Sequence of chain 1.B:
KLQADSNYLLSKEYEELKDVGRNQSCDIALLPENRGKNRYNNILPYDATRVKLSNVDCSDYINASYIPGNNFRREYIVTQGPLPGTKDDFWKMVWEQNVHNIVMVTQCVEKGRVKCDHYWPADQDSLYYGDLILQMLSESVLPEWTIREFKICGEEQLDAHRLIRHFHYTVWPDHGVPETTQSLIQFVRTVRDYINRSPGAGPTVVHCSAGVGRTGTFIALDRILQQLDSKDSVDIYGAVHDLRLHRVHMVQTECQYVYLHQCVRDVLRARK

Binding-site contacts:
Ligand atom O8 contacts residue ASP194 of chain 1.B at 3.3 Å (salt-bridge).
Ligand atom C19 contacts residue ALA230 of chain 1.B at 3.8 Å (hydrophobic).
Ligand atom O20 contacts residue TYR57 of chain 1.B at 3.9 Å.
Ligand atom C13 contacts residue ILE60 of chain 1.B at 3.9 Å (hydrophobic).
Ligand atom C6 contacts residue ASP194 of chain 1.B at 3.0 Å.
Ligand atom C15 contacts residue HIS269 of chain 1.B at 3.6 Å.
Ligand atom C5 contacts residue GLN272 of chain 1.B at 4.0 Å.
Ligand atom O7 contacts residue CYS228 of chain 1.B at 3.5 Å (h-bond).
Ligand atom C3 contacts residue ALA230 of chain 1.B at 3.4 Å (hydrophobic).
Ligand atom C9 contacts residue ALA230 of chain 1.B at 3.9 Å (hydrophobic).
Ligand atom C18 contacts residue TYR57 of chain 1.B at 3.8 Å (hydrophobic).
Ligand atom C4 contacts residue ALA230 of chain 1.B at 3.4 Å (hydrophobic).
Ligand atom C19 contacts residue ASP194 of chain 1.B at 3.3 Å.
Ligand atom O20 contacts residue ASP194 of chain 1.B at 2.6 Å (salt-bridge).
Ligand atom C5 contacts residue ALA230 of chain 1.B at 3.8 Å (hydrophobic).
Ligand atom N1 contacts residue GLN272 of chain 1.B at 3.4 Å (h-bond).
Ligand atom C5 contacts residue ASP194 of chain 1.B at 3.5 Å.
Ligand atom O8 contacts residue ALA230 of chain 1.B at 3.3 Å (h-bond).
Ligand atom O7 contacts residue ARG234 of chain 1.B at 2.8 Å (salt-bridge).
Ligand atom C6 contacts residue CYS228 of chain 1.B at 3.5 Å (hydrophobic).
Ligand atom O7 contacts residue ASP194 of chain 1.B at 3.2 Å (salt-bridge).
Ligand atom O20 contacts residue HIS195 of chain 1.B at 3.0 Å.
Ligand atom C3 contacts residue GLN272 of chain 1.B at 3.9 Å.
Ligand atom C12 contacts residue ILE60 of chain 1.B at 4.0 Å (hydrophobic).
Ligand atom C19 contacts residue TYR57 of chain 1.B at 3.7 Å (hydrophobic).
Ligand atom C14 contacts residue GLN272 of chain 1.B at 3.6 Å.
Ligand atom O2 contacts residue GLN272 of chain 1.B at 3.4 Å (h-bond).
Ligand atom O8 contacts residue ARG234 of chain 1.B at 2.9 Å (salt-bridge).
Ligand atom C17 contacts residue ASN59 of chain 1.B at 3.8 Å.
Ligand atom C19 contacts residue SER229 of chain 1.B at 3.9 Å.
Ligand atom C4 contacts residue ASP194 of chain 1.B at 3.7 Å.
Ligand atom O2 contacts residue ALA230 of chain 1.B at 3.8 Å.
Ligand atom O8 contacts residue SER229 of chain 1.B at 3.1 Å (h-bond).
Ligand atom O8 contacts residue CYS228 of chain 1.B at 3.4 Å (h-bond).
Ligand atom N1 contacts residue GLY233 of chain 1.B at 3.1 Å (h-bond).
Ligand atom C6 contacts residue ARG234 of chain 1.B at 3.6 Å.
Ligand atom O2 contacts residue VAL232 of chain 1.B at 3.0 Å.
Ligand atom C16 contacts residue HIS269 of chain 1.B at 3.9 Å.
Ligand atom N1 contacts residue VAL232 of chain 1.B at 3.2 Å.
Ligand atom C14 contacts residue ILE60 of chain 1.B at 3.9 Å (hydrophobic).

The small molecule below binds the protein below.
Small molecule (SMILES): Cn1cc(-c2onc(C(=O)O)c2CO)c2ccccc21